Sequence of chain 1.A:
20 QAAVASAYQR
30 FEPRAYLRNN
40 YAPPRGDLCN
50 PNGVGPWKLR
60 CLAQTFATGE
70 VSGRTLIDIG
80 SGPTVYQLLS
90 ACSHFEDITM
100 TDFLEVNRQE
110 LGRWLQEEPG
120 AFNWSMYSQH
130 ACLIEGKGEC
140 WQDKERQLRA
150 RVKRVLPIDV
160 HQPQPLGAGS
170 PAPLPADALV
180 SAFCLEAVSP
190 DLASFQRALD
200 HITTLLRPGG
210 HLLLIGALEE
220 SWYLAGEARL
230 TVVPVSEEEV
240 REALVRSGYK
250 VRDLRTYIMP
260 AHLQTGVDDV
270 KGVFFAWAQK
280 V

The small molecule below binds the protein below.
Small molecule (SMILES): O=[N+]([O-])c1ccc2c(c1)CN[C@@H](CO)C2

Binding-site contacts:
Ligand atom C8A contacts residue ASP252 of chain 1.A at 4.3 Å.
Ligand atom C4 contacts residue ARG251 of chain 1.A at 4.0 Å.
Ligand atom C7 contacts residue ASP252 of chain 1.A at 3.8 Å.
Ligand atom N1 contacts residue ARG251 of chain 1.A at 3.5 Å (salt-bridge).
Ligand atom C5 contacts residue VAL250 of chain 1.A at 4.2 Å (hydrophobic).
Ligand atom C6 contacts residue ARG251 of chain 1.A at 3.3 Å.
Ligand atom C4A contacts residue ARG251 of chain 1.A at 3.6 Å.
Ligand atom C6 contacts residue ASP252 of chain 1.A at 4.2 Å.
Ligand atom C5 contacts residue ASP252 of chain 1.A at 4.4 Å.
Ligand atom O22 contacts residue ARG240 of chain 1.A at 4.2 Å.
Ligand atom N41 contacts residue VAL250 of chain 1.A at 3.5 Å.
Ligand atom O2 contacts residue ARG251 of chain 1.A at 3.2 Å (salt-bridge).
Ligand atom C22 contacts residue VAL250 of chain 1.A at 4.3 Å (hydrophobic).
Ligand atom C22 contacts residue LEU253 of chain 1.A at 3.6 Å (hydrophobic).
Ligand atom C5 contacts residue ARG251 of chain 1.A at 2.9 Å.
Ligand atom C4 contacts residue VAL250 of chain 1.A at 3.1 Å (hydrophobic).
Ligand atom O22 contacts residue LEU253 of chain 1.A at 2.8 Å.
Ligand atom C1 contacts residue LEU253 of chain 1.A at 4.3 Å (hydrophobic).
Ligand atom C8 contacts residue ASP252 of chain 1.A at 3.8 Å.
Ligand atom C7 contacts residue ARG251 of chain 1.A at 4.3 Å.
Ligand atom C4A contacts residue ASP252 of chain 1.A at 4.3 Å.
Ligand atom C8A contacts residue LEU253 of chain 1.A at 4.5 Å (hydrophobic).
Ligand atom O22 contacts residue GLU236 of chain 1.A at 4.2 Å.
Ligand atom C22 contacts residue ARG240 of chain 1.A at 3.6 Å.
Ligand atom C4A contacts residue VAL250 of chain 1.A at 4.1 Å (hydrophobic).
Ligand atom C2 contacts residue LEU253 of chain 1.A at 3.7 Å (hydrophobic).
Ligand atom C2 contacts residue VAL250 of chain 1.A at 3.6 Å (hydrophobic).